Binding-site contacts:
Ligand atom C3 contacts residue ASN17 of chain 1.B at 3.9 Å.
Ligand atom C8 contacts residue ASN17 of chain 1.B at 4.4 Å.
Ligand atom O7 contacts residue ASN17 of chain 1.B at 3.6 Å.
Ligand atom C8 contacts residue CYS15 of chain 1.B at 3.3 Å (hydrophobic).
Ligand atom C6 contacts residue ASN137 of chain 1.B at 4.2 Å.
Ligand atom C7 contacts residue ASN17 of chain 1.B at 3.5 Å.
Ligand atom N2 contacts residue ASN17 of chain 1.B at 3.1 Å (h-bond).
Ligand atom C8 contacts residue VAL16 of chain 1.B at 4.1 Å (hydrophobic).
Ligand atom C2 contacts residue ASN17 of chain 1.B at 2.6 Å.
Ligand atom C1 contacts residue ASN137 of chain 1.B at 3.4 Å.
Ligand atom O5 contacts residue ASN17 of chain 1.B at 2.4 Å (h-bond).
Ligand atom C4 contacts residue ASN17 of chain 1.B at 4.3 Å.
Ligand atom C5 contacts residue ASN17 of chain 1.B at 3.7 Å.
Ligand atom C1 contacts residue ASN17 of chain 1.B at 1.5 Å.
Ligand atom C5 contacts residue ASN137 of chain 1.B at 3.5 Å.
Ligand atom O5 contacts residue ASN137 of chain 1.B at 3.4 Å (h-bond).

Sequence of chain 1.B:
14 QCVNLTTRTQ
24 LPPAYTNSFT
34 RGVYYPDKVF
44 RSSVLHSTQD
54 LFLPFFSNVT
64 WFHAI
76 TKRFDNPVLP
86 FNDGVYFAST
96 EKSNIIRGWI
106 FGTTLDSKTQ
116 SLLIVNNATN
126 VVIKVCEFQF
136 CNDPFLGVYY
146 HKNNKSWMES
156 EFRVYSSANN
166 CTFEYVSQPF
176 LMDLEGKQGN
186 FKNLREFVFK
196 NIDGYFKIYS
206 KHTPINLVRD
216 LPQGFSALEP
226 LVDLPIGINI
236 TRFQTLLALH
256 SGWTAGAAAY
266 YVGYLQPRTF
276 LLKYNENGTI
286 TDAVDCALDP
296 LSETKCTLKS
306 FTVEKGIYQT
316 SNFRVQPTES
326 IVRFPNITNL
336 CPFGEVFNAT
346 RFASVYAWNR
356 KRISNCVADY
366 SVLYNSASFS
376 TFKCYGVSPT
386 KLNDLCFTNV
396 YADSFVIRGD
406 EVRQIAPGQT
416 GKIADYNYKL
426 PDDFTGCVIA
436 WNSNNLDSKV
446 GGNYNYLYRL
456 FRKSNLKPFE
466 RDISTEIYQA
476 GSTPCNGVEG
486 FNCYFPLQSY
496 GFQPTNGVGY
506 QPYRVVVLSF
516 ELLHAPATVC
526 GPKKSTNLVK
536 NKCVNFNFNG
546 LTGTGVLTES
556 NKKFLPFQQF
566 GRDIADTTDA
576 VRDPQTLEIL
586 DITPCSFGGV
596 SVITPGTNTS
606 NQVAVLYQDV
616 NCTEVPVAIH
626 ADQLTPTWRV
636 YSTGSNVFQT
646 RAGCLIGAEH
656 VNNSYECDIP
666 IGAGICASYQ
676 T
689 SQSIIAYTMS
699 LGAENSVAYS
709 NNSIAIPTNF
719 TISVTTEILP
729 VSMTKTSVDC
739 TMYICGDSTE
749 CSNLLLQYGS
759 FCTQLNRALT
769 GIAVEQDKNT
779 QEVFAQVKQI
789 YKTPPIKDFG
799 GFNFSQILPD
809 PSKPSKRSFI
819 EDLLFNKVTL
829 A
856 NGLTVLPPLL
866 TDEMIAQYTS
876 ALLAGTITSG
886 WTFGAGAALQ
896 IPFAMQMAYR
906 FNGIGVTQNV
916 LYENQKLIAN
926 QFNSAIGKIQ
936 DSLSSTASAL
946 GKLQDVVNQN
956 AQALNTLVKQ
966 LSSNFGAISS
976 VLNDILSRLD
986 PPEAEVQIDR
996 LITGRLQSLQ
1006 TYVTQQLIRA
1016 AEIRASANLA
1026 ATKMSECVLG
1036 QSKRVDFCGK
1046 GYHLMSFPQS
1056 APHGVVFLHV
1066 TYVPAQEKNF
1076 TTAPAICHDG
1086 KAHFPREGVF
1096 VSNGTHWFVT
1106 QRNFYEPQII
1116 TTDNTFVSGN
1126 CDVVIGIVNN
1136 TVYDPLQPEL

This protein binds this small molecule.
Small molecule (SMILES): CC(=O)N[C@@H]1[C@@H](O)[C@H](O)[C@@H](CO)O[C@H]1O